Binding-site contacts:
Ligand atom N3 contacts residue ARG125 of chain 15.A at 3.6 Å (salt-bridge).
Ligand atom C5' contacts residue ARG125 of chain 15.A at 4.1 Å.
Ligand atom OP2 contacts residue ARG131 of chain 15.A at 3.7 Å.
Ligand atom C2' contacts residue ARG125 of chain 15.A at 3.6 Å.
Ligand atom C2 contacts residue ARG125 of chain 15.A at 3.8 Å.
Ligand atom N1 contacts residue ARG125 of chain 15.A at 3.7 Å.
Ligand atom C3' contacts residue ARG125 of chain 15.A at 3.3 Å.
Ligand atom OP3 contacts residue ARG125 of chain 15.A at 2.8 Å.
Ligand atom P contacts residue ARG125 of chain 15.A at 3.7 Å.
Ligand atom C1' contacts residue ARG125 of chain 15.A at 4.2 Å.
Ligand atom O5' contacts residue ARG131 of chain 15.A at 2.6 Å (salt-bridge).
Ligand atom OP1 contacts residue ARG125 of chain 15.A at 2.9 Å (salt-bridge).
Ligand atom OP1 contacts residue ARG131 of chain 15.A at 3.4 Å (salt-bridge).
Ligand atom C5' contacts residue MET76 of chain 15.A at 4.3 Å (hydrophobic).
Ligand atom O3' contacts residue ARG125 of chain 15.A at 4.0 Å.
Ligand atom O4 contacts residue ARG125 of chain 15.A at 3.8 Å.
Ligand atom C5' contacts residue ARG131 of chain 15.A at 3.2 Å.
Ligand atom O5' contacts residue ARG125 of chain 15.A at 3.0 Å (salt-bridge).
Ligand atom C5' contacts residue SER77 of chain 15.A at 4.4 Å.
Ligand atom C4 contacts residue ARG125 of chain 15.A at 3.5 Å.
Ligand atom OP2 contacts residue SER77 of chain 15.A at 4.1 Å.
Ligand atom O2 contacts residue ARG125 of chain 15.A at 3.9 Å.
Ligand atom C4' contacts residue ARG125 of chain 15.A at 4.4 Å.
Ligand atom P contacts residue ARG131 of chain 15.A at 3.5 Å.
Ligand atom C5 contacts residue ARG125 of chain 15.A at 3.5 Å.
Ligand atom C6 contacts residue ARG125 of chain 15.A at 3.5 Å.

The protein below binds the small molecule below.
Small molecule (SMILES): CO[P](=O)(O)O[C@H]1[C@@H](O)[C@H](n2ccc(=O)[nH]c2=O)O[C@@H]1COP(=O)(O)O

Sequence of chain 15.A:
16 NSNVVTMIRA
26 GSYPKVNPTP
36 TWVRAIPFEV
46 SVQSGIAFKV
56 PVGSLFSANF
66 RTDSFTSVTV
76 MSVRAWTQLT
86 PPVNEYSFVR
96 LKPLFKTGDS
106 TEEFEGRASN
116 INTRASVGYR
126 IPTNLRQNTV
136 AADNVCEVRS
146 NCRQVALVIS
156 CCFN